Binding-site contacts:
Ligand atom N2 contacts residue ASN36 of chain 1.B at 3.4 Å (h-bond).
Ligand atom C4 contacts residue ASN36 of chain 1.B at 4.2 Å.
Ligand atom C1 contacts residue ASN36 of chain 1.B at 1.4 Å.
Ligand atom C2 contacts residue ASN36 of chain 1.B at 2.9 Å.
Ligand atom C2 contacts residue TYR23 of chain 1.B at 3.2 Å (hydrophobic).
Ligand atom O6 contacts residue GLU35 of chain 1.B at 4.3 Å.
Ligand atom C6 contacts residue ASN36 of chain 1.B at 4.3 Å.
Ligand atom C1 contacts residue TYR23 of chain 1.B at 3.6 Å (hydrophobic).
Ligand atom N2 contacts residue PRO8 of chain 1.B at 4.4 Å.
Ligand atom O6 contacts residue ASN36 of chain 1.B at 4.4 Å.
Ligand atom C1 contacts residue GLU35 of chain 1.B at 4.3 Å.
Ligand atom O7 contacts residue ASN36 of chain 1.B at 3.8 Å.
Ligand atom O5 contacts residue ASN36 of chain 1.B at 2.1 Å (h-bond).
Ligand atom C6 contacts residue GLU35 of chain 1.B at 3.4 Å.
Ligand atom N2 contacts residue TYR23 of chain 1.B at 2.9 Å (h-bond).
Ligand atom O5 contacts residue GLU35 of chain 1.B at 3.3 Å (salt-bridge).
Ligand atom C7 contacts residue ASN36 of chain 1.B at 3.8 Å.
Ligand atom C4 contacts residue GLU35 of chain 1.B at 3.7 Å.
Ligand atom C2 contacts residue GLU35 of chain 1.B at 4.2 Å.
Ligand atom C8 contacts residue TYR23 of chain 1.B at 4.2 Å (hydrophobic).
Ligand atom C5 contacts residue ASN36 of chain 1.B at 3.4 Å.
Ligand atom C5 contacts residue GLU35 of chain 1.B at 3.7 Å.
Ligand atom C8 contacts residue SER6 of chain 1.B at 4.0 Å.
Ligand atom C7 contacts residue TYR23 of chain 1.B at 3.9 Å (hydrophobic).
Ligand atom C7 contacts residue PRO8 of chain 1.B at 4.4 Å (hydrophobic).
Ligand atom C3 contacts residue ASN36 of chain 1.B at 3.9 Å.
Ligand atom C8 contacts residue PRO8 of chain 1.B at 3.9 Å (hydrophobic).

This small molecule binds to this protein.
Small molecule (SMILES): CC(=O)N[C@@H]1[C@@H](O)[C@H](O)[C@@H](CO)O[C@H]1O

Sequence of chain 1.B:
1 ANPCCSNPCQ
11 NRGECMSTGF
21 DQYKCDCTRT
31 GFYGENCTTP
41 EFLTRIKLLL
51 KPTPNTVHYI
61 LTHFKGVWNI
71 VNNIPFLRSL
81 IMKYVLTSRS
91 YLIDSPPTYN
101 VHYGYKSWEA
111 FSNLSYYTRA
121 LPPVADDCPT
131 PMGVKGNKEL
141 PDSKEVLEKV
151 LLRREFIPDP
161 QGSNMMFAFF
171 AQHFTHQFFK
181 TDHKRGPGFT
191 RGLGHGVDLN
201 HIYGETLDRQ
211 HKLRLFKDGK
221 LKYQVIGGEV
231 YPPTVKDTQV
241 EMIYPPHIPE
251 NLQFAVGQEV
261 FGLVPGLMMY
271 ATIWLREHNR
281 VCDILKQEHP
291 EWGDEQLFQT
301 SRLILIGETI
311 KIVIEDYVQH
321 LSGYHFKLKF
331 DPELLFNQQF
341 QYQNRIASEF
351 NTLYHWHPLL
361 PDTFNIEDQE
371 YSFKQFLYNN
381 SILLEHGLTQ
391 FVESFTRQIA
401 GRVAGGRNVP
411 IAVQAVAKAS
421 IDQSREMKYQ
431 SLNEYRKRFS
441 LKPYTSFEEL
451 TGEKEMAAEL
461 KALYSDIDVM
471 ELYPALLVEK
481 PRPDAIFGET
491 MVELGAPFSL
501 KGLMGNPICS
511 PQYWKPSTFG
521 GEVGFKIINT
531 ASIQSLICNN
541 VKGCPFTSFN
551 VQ